Binding-site contacts:
Ligand atom C2 contacts residue DG2 of chain 1.D at 3.1 Å.
Ligand atom O6 contacts residue DC4 of chain 1.D at 2.6 Å (h-bond).
Ligand atom OP1 contacts residue GLU232 of chain 1.F at 3.1 Å (salt-bridge).
Ligand atom O6 contacts residue DC6 of chain 1.D at 3.1 Å (h-bond).
Ligand atom O4' contacts residue SER229 of chain 1.F at 3.0 Å (h-bond).
Ligand atom O6 contacts residue DCT1 of chain 1.I at 2.9 Å (h-bond).
Ligand atom O2 contacts residue LYS234 of chain 1.F at 2.8 Å (salt-bridge).
Ligand atom OP1 contacts residue LYS230 of chain 1.F at 2.9 Å (salt-bridge).
Ligand atom O2 contacts residue DG2 of chain 1.D at 2.7 Å (h-bond).
Ligand atom N2 contacts residue DCT1 of chain 1.I at 3.0 Å (h-bond).
Ligand atom N2 contacts residue DC1 of chain 1.D at 2.5 Å (h-bond).
Ligand atom O6 contacts residue DC1 of chain 1.D at 2.5 Å (h-bond).
Ligand atom OP1 contacts residue THR233 of chain 1.F at 2.3 Å (h-bond).
Ligand atom O3' contacts residue GLU295 of chain 1.F at 3.0 Å (salt-bridge).
Ligand atom N4 contacts residue DG2 of chain 1.D at 2.6 Å (h-bond).
Ligand atom N3 contacts residue DG2 of chain 1.D at 2.9 Å (h-bond).
Ligand atom OP1 contacts residue TYR296 of chain 1.F at 2.6 Å (h-bond).
Ligand atom N2 contacts residue DC7 of chain 1.D at 2.7 Å (h-bond).
Ligand atom N1 contacts residue DCT1 of chain 1.I at 2.7 Å (h-bond).
Ligand atom N3 contacts residue DG3 of chain 1.D at 2.4 Å (h-bond).
Ligand atom O6 contacts residue DG3 of chain 1.D at 2.9 Å (h-bond).
Ligand atom O2 contacts residue DG3 of chain 1.D at 2.6 Å (h-bond).
Ligand atom C4 contacts residue DG3 of chain 1.D at 2.9 Å.
Ligand atom C5' contacts residue GLU295 of chain 1.F at 3.1 Å.
Ligand atom C4' contacts residue GLU295 of chain 1.F at 2.8 Å.
Ligand atom N1 contacts residue DC1 of chain 1.D at 2.6 Å (h-bond).
Ligand atom N2 contacts residue DG2 of chain 1.D at 3.0 Å (h-bond).
Ligand atom O4' contacts residue GLU295 of chain 1.F at 3.2 Å (salt-bridge).
Ligand atom C2 contacts residue DG3 of chain 1.D at 3.1 Å.
Ligand atom N1 contacts residue DC7 of chain 1.D at 2.7 Å (h-bond).
Ligand atom O2 contacts residue DG5 of chain 1.D at 3.1 Å (h-bond).
Ligand atom N4 contacts residue DG3 of chain 1.D at 2.4 Å (h-bond).
Ligand atom O3' contacts residue LYS230 of chain 1.F at 3.2 Å (salt-bridge).
Ligand atom OP1 contacts residue LYS234 of chain 1.F at 2.3 Å (salt-bridge).
Ligand atom P contacts residue LYS230 of chain 1.F at 3.1 Å.
Ligand atom N4 contacts residue DC1 of chain 1.D at 2.9 Å (h-bond).
Ligand atom C4' contacts residue SER229 of chain 1.F at 3.0 Å.
Ligand atom O4' contacts residue ARG283 of chain 1.F at 2.6 Å (salt-bridge).
Ligand atom N1 contacts residue DC4 of chain 1.D at 3.1 Å (h-bond).
Ligand atom OP2 contacts residue LYS230 of chain 1.F at 3.0 Å (salt-bridge).

The protein below binds the small molecule below.
Small molecule (SMILES): Nc1ccn([C@H]2C[C@H](O[P](=O)(O)OC[C@H]3O[C@@H](n4cnc5c(=O)nc(N)[nH]c54)C[C@@H]3O)[C@@H](CO[P](=O)(O)O[C@H]3C[C@H](n4ccc(N)nc4=O)O[C@@H]3CO[P](=O)(O)O[C@H]3C[C@H](n4cnc5c(=O)nc(N)[nH]c54)O[C@@H]3CO[P](=O)(O)O[C@H]3C[C@H](n4ccc(N)nc4=O)O[C@@H]3CO[P](=O)(O)O[C@H]3C[C@H](n4cnc5c(=O)nc(N)[nH]c54)O[C@@H]3CO[P](=O)(O)O[C@H]3C[C@H](n4cnc5c(=O)nc(N)[nH]c54)O[C@@H]3CO[P](=O)(O)O[C@H]3C[C@H](n4cnc5c(=O)nc(N)[nH]c54)O[C@@H]3COP(=O)=O)O2)c(=O)n1

Sequence of chain 1.F:
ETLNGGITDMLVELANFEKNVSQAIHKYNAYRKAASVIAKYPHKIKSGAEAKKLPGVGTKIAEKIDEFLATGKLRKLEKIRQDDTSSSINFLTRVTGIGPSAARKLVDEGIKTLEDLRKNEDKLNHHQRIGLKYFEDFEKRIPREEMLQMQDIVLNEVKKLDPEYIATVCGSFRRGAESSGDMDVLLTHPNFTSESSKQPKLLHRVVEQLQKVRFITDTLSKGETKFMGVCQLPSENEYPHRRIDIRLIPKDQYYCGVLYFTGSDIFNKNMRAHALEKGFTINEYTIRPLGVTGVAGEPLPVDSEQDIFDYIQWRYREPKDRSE